Sequence of chain 2.A:
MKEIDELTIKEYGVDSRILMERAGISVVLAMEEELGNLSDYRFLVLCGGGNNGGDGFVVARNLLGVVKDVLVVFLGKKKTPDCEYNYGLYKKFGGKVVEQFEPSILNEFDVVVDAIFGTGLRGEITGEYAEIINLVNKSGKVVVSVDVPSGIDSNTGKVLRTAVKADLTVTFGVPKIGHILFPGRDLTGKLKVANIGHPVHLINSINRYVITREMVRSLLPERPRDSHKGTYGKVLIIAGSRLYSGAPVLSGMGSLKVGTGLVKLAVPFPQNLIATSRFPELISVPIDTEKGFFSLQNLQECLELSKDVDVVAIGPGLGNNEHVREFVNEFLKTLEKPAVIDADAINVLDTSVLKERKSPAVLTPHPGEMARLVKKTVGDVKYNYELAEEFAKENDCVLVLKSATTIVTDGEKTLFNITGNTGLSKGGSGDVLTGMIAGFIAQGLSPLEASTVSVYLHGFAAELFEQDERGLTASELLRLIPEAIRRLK

Sequence of chain 6.A:
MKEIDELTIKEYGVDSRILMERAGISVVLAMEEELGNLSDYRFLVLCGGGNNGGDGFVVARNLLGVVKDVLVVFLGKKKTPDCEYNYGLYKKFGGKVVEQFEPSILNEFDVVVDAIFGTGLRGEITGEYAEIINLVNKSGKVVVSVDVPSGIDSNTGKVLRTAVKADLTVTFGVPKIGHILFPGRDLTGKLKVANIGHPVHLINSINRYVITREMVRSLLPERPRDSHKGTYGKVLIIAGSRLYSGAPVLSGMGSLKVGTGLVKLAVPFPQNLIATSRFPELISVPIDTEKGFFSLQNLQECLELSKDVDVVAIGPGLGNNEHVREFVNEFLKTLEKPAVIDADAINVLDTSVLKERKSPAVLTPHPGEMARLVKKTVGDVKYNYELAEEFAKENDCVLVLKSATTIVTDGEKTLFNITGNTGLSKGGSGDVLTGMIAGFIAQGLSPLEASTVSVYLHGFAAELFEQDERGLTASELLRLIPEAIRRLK

Binding-site contacts:
Ligand atom CZ2 contacts residue ARG34 of chain 2.A at 3.7 Å.
Ligand atom CA contacts residue VAL205 of chain 2.A at 3.9 Å (hydrophobic).
Ligand atom CD1 contacts residue VAL40 of chain 6.A at 3.8 Å (hydrophobic).
Ligand atom CB contacts residue GLU44 of chain 6.A at 3.4 Å.
Ligand atom CZ2 contacts residue ASN74 of chain 6.A at 3.5 Å.
Ligand atom N contacts residue GLU44 of chain 6.A at 3.2 Å (salt-bridge).
Ligand atom CD1 contacts residue ASN74 of chain 6.A at 3.8 Å.
Ligand atom O contacts residue VAL205 of chain 2.A at 3.6 Å.
Ligand atom O contacts residue ASN207 of chain 2.A at 2.7 Å (h-bond).
Ligand atom CH2 contacts residue ILE37 of chain 6.A at 3.9 Å (hydrophobic).
Ligand atom CD2 contacts residue LEU41 of chain 2.A at 3.6 Å (hydrophobic).
Ligand atom CD1 contacts residue ASN207 of chain 2.A at 3.5 Å.
Ligand atom CZ contacts residue SER38 of chain 2.A at 3.3 Å.
Ligand atom CE2 contacts residue ASN207 of chain 2.A at 3.4 Å.
Ligand atom CD2 contacts residue GLU45 of chain 2.A at 3.8 Å.
Ligand atom O contacts residue ALA206 of chain 2.A at 3.2 Å.
Ligand atom NE1 contacts residue VAL40 of chain 6.A at 3.8 Å.
Ligand atom CG contacts residue VAL40 of chain 6.A at 3.7 Å (hydrophobic).
Ligand atom CE3 contacts residue LEU41 of chain 6.A at 3.8 Å (hydrophobic).
Ligand atom C contacts residue LEU203 of chain 2.A at 3.9 Å (hydrophobic).
Ligand atom CE1 contacts residue ALA206 of chain 2.A at 3.8 Å (hydrophobic).
Ligand atom C contacts residue GLU44 of chain 6.A at 3.8 Å.
Ligand atom O contacts residue VAL205 of chain 2.A at 2.8 Å (h-bond).
Ligand atom NE1 contacts residue ASN207 of chain 2.A at 3.5 Å (h-bond).
Ligand atom CZ contacts residue ALA42 of chain 2.A at 3.6 Å (hydrophobic).
Ligand atom CE2 contacts residue VAL40 of chain 6.A at 3.7 Å (hydrophobic).
Ligand atom CD1 contacts residue ALA206 of chain 2.A at 3.9 Å (hydrophobic).
Ligand atom O contacts residue ASN207 of chain 2.A at 3.1 Å (h-bond).
Ligand atom C contacts residue ASN207 of chain 2.A at 3.9 Å.
Ligand atom CZ2 contacts residue ASN207 of chain 2.A at 3.6 Å.
Ligand atom C contacts residue VAL205 of chain 2.A at 3.5 Å (hydrophobic).
Ligand atom CD2 contacts residue VAL40 of chain 6.A at 3.6 Å (hydrophobic).
Ligand atom CE1 contacts residue SER38 of chain 2.A at 3.7 Å.
Ligand atom NE1 contacts residue ASN74 of chain 6.A at 3.0 Å (h-bond).
Ligand atom O contacts residue LYS204 of chain 2.A at 3.7 Å.
Ligand atom CA contacts residue GLU44 of chain 6.A at 3.7 Å.
Ligand atom N contacts residue VAL205 of chain 2.A at 2.9 Å (h-bond).
Ligand atom CH2 contacts residue ARG34 of chain 2.A at 3.5 Å.
Ligand atom N contacts residue GLU44 of chain 6.A at 2.9 Å (salt-bridge).
Ligand atom CA contacts residue VAL205 of chain 2.A at 3.3 Å (hydrophobic).

This protein binds this small molecule.
Small molecule (SMILES): CC(C)C[C@H](NC(=O)[C@H](CC1=CN=C2C=CC=CC12)NC(=O)[C@H](C)N)C(=O)N[C@@H](Cc1ccccc1)C(=O)N[C@@H](CCC(=O)O)C(=O)N[C@@H](C)C=O